Sequence of chain 1.C:
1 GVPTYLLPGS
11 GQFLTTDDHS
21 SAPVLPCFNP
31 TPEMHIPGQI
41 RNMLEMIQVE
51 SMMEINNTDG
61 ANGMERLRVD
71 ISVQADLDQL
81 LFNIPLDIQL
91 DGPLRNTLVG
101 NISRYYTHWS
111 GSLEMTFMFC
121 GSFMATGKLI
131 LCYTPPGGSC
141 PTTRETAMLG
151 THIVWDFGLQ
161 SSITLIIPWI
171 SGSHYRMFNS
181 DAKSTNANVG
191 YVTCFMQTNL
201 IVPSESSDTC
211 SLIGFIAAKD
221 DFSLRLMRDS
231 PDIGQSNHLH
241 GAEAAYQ

Binding-site contacts:
Ligand atom O6 contacts residue ASN283 of chain 1.A at 3.0 Å (h-bond).
Ligand atom O6 contacts residue GLY282 of chain 1.A at 3.5 Å.
Ligand atom C4 contacts residue ASP232 of chain 1.C at 3.4 Å.
Ligand atom O10 contacts residue ARG270 of chain 1.A at 3.6 Å.
Ligand atom O2 contacts residue GLY282 of chain 1.A at 3.8 Å.
Ligand atom C4 contacts residue PRO231 of chain 1.C at 3.6 Å (hydrophobic).
Ligand atom O5 contacts residue ASN283 of chain 1.A at 3.7 Å.
Ligand atom O1B contacts residue ARG104 of chain 1.C at 3.0 Å (salt-bridge).
Ligand atom O4 contacts residue ASN275 of chain 1.A at 3.0 Å (h-bond).
Ligand atom C11 contacts residue GLY234 of chain 1.C at 3.8 Å.
Ligand atom C11 contacts residue ASP232 of chain 1.C at 3.6 Å.
Ligand atom C11 contacts residue PRO231 of chain 1.C at 3.5 Å (hydrophobic).
Ligand atom C6 contacts residue ASN283 of chain 1.A at 3.8 Å.
Ligand atom O6 contacts residue ALA273 of chain 1.A at 3.7 Å.
Ligand atom O4 contacts residue ASP232 of chain 1.C at 2.8 Å (salt-bridge).
Ligand atom O2 contacts residue PRO274 of chain 1.A at 3.4 Å.
Ligand atom C6 contacts residue ALA273 of chain 1.A at 3.8 Å (hydrophobic).
Ligand atom C3 contacts residue ARG104 of chain 1.C at 3.8 Å.
Ligand atom C1 contacts residue ARG104 of chain 1.C at 3.8 Å.
Ligand atom C10 contacts residue ASN275 of chain 1.A at 3.3 Å.
Ligand atom C5 contacts residue PRO274 of chain 1.A at 3.9 Å (hydrophobic).
Ligand atom C10 contacts residue PRO231 of chain 1.C at 3.8 Å (hydrophobic).
Ligand atom N5 contacts residue ASN275 of chain 1.A at 3.4 Å (h-bond).
Ligand atom C4 contacts residue ASN275 of chain 1.A at 3.7 Å.
Ligand atom O4 contacts residue PRO231 of chain 1.C at 3.9 Å.
Ligand atom O2 contacts residue ASP91 of chain 1.C at 2.5 Å (salt-bridge).
Ligand atom N5 contacts residue PRO231 of chain 1.C at 3.0 Å (h-bond).
Ligand atom C5 contacts residue PRO231 of chain 1.C at 3.7 Å (hydrophobic).
Ligand atom C1 contacts residue ASN283 of chain 1.A at 3.4 Å.
Ligand atom C6 contacts residue GLY282 of chain 1.A at 3.6 Å.
Ligand atom C5 contacts residue ASN283 of chain 1.A at 3.8 Å.
Ligand atom O4 contacts residue ARG95 of chain 1.C at 3.5 Å.
Ligand atom C5 contacts residue ASN275 of chain 1.A at 3.5 Å.
Ligand atom C11 contacts residue ILE233 of chain 1.C at 3.6 Å (hydrophobic).
Ligand atom C5 contacts residue GLY282 of chain 1.A at 3.8 Å.
Ligand atom O7 contacts residue PRO274 of chain 1.A at 3.6 Å.
Ligand atom C2 contacts residue ASP91 of chain 1.C at 3.2 Å.
Ligand atom O3 contacts residue ASP91 of chain 1.C at 3.5 Å.
Ligand atom O6 contacts residue PRO274 of chain 1.A at 3.6 Å.
Ligand atom O10 contacts residue ASN275 of chain 1.A at 3.0 Å (h-bond).

Sequence of chain 1.A:
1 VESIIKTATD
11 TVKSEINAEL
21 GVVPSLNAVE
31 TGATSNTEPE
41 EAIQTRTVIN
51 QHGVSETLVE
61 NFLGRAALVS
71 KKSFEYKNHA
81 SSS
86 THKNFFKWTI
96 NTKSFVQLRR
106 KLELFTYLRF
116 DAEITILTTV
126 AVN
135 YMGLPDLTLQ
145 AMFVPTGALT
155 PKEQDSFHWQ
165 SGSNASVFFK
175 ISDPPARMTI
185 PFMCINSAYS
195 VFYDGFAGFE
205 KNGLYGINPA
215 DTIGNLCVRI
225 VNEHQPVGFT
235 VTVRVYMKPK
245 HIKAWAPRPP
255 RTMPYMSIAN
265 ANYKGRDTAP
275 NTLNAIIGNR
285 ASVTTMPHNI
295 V

This small molecule binds to this protein.
Small molecule (SMILES): CC(=O)N[C@@H]1[C@@H](O)[C@H](O[C@@H]2O[C@H](CO)[C@H](O)[C@H](O[C@]3(C(=O)O)C[C@H](O)[C@@H](NC(C)=O)[C@H]([C@H](O)[C@H](O)CO)O3)[C@H]2O)[C@@H](CO)O[C@H]1O